Sequence of chain 1.A:
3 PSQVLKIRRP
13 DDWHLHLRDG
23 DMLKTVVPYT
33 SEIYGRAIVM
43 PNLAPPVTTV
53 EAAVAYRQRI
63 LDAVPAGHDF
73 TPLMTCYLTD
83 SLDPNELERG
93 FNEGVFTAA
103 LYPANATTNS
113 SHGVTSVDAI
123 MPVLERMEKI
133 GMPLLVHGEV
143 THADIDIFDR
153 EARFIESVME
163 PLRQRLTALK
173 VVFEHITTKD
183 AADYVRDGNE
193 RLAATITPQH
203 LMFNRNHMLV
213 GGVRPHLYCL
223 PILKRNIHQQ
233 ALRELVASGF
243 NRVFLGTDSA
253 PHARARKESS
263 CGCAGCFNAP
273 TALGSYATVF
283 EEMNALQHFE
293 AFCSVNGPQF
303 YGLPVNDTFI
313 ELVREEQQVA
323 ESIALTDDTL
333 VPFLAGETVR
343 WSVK

The small molecule below binds the protein below.
Small molecule (SMILES): O=C1C[C@@H](C(=O)O)NC(=O)N1

Binding-site contacts:
Ligand atom O72 contacts residue HIS18 of chain 1.A at 3.5 Å (h-bond).
Ligand atom C7 contacts residue ASN44 of chain 1.A at 4.0 Å.
Ligand atom O4 contacts residue ZN1 of chain 1.C at 2.9 Å.
Ligand atom O71 contacts residue ALA252 of chain 1.A at 3.8 Å.
Ligand atom C2 contacts residue ALA266 of chain 1.A at 3.6 Å (hydrophobic).
Ligand atom C7 contacts residue ALA266 of chain 1.A at 4.0 Å (hydrophobic).
Ligand atom N1 contacts residue ALA266 of chain 1.A at 3.1 Å (h-bond).
Ligand atom O2 contacts residue GLY267 of chain 1.A at 3.3 Å (h-bond).
Ligand atom C4 contacts residue LEU222 of chain 1.A at 3.8 Å (hydrophobic).
Ligand atom C7 contacts residue HIS254 of chain 1.A at 4.3 Å.
Ligand atom O4 contacts residue LEU222 of chain 1.A at 4.0 Å.
Ligand atom C5 contacts residue ASN44 of chain 1.A at 4.3 Å.
Ligand atom C5 contacts residue ZN1 of chain 1.D at 4.3 Å.
Ligand atom O2 contacts residue ALA266 of chain 1.A at 3.2 Å.
Ligand atom O2 contacts residue LEU222 of chain 1.A at 2.8 Å (h-bond).
Ligand atom C4 contacts residue ZN1 of chain 1.C at 3.6 Å.
Ligand atom C6 contacts residue ZN1 of chain 1.D at 4.3 Å.
Ligand atom O72 contacts residue ASN44 of chain 1.A at 2.9 Å (h-bond).
Ligand atom O71 contacts residue ALA266 of chain 1.A at 3.1 Å (h-bond).
Ligand atom O2 contacts residue CYS221 of chain 1.A at 3.3 Å.
Ligand atom C6 contacts residue HIS18 of chain 1.A at 4.0 Å.
Ligand atom C4 contacts residue HIS139 of chain 1.A at 4.0 Å.
Ligand atom O4 contacts residue HIS139 of chain 1.A at 3.0 Å.
Ligand atom C7 contacts residue ARG20 of chain 1.A at 3.5 Å.
Ligand atom O72 contacts residue ARG20 of chain 1.A at 2.8 Å (salt-bridge).
Ligand atom C4 contacts residue ASP250 of chain 1.A at 4.3 Å.
Ligand atom N3 contacts residue ZN1 of chain 1.C at 4.2 Å.
Ligand atom N1 contacts residue ALA252 of chain 1.A at 3.6 Å.
Ligand atom C2 contacts residue LEU222 of chain 1.A at 3.6 Å (hydrophobic).
Ligand atom N1 contacts residue GLY267 of chain 1.A at 3.9 Å.
Ligand atom N3 contacts residue LEU222 of chain 1.A at 2.8 Å (h-bond).
Ligand atom C6 contacts residue ALA266 of chain 1.A at 4.1 Å (hydrophobic).
Ligand atom O71 contacts residue HIS254 of chain 1.A at 3.1 Å (h-bond).
Ligand atom O71 contacts residue ARG20 of chain 1.A at 2.9 Å (salt-bridge).
Ligand atom C4 contacts residue ZN1 of chain 1.D at 4.3 Å.
Ligand atom C6 contacts residue ALA252 of chain 1.A at 3.8 Å (hydrophobic).
Ligand atom C7 contacts residue ALA252 of chain 1.A at 3.9 Å (hydrophobic).
Ligand atom C2 contacts residue ASP250 of chain 1.A at 4.0 Å.
Ligand atom N3 contacts residue ASP250 of chain 1.A at 3.6 Å (salt-bridge).
Ligand atom C2 contacts residue GLY267 of chain 1.A at 4.0 Å.